This small molecule binds to this protein.
Small molecule (SMILES): CC(=O)N[C@@H]1[C@@H](O)[C@H](O)[C@@H](CO)O[C@H]1O

Sequence of chain 1.A:
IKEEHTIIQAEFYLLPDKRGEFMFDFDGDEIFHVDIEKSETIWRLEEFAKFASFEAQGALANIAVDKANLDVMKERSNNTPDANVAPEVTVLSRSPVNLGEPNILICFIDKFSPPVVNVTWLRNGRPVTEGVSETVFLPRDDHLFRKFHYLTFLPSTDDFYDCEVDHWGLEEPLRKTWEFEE

Binding-site contacts:
Ligand atom O5 contacts residue ASN49 of chain 1.B at 2.5 Å (h-bond).
Ligand atom C6 contacts residue GLU3 of chain 1.A at 4.1 Å.
Ligand atom C1 contacts residue ASN49 of chain 1.B at 1.5 Å.
Ligand atom C1 contacts residue GLN52 of chain 1.B at 4.5 Å.
Ligand atom N2 contacts residue ILE1 of chain 1.A at 4.2 Å.
Ligand atom O7 contacts residue ILE1 of chain 1.A at 2.8 Å (h-bond).
Ligand atom C7 contacts residue ILE1 of chain 1.A at 3.3 Å (hydrophobic).
Ligand atom C4 contacts residue GLN52 of chain 1.B at 3.6 Å.
Ligand atom C4 contacts residue ASN49 of chain 1.B at 3.0 Å.
Ligand atom C3 contacts residue ASN49 of chain 1.B at 3.2 Å.
Ligand atom N2 contacts residue ASN49 of chain 1.B at 3.8 Å.
Ligand atom C5 contacts residue ASN49 of chain 1.B at 3.2 Å.
Ligand atom C2 contacts residue GLN52 of chain 1.B at 4.3 Å.
Ligand atom C6 contacts residue ASN49 of chain 1.B at 3.7 Å.
Ligand atom O4 contacts residue ASN49 of chain 1.B at 4.3 Å.
Ligand atom O3 contacts residue ASN49 of chain 1.B at 3.8 Å.
Ligand atom C1 contacts residue ILE1 of chain 1.A at 3.3 Å (hydrophobic).
Ligand atom O5 contacts residue ILE1 of chain 1.A at 3.4 Å (h-bond).
Ligand atom O3 contacts residue GLN52 of chain 1.B at 2.7 Å (h-bond).
Ligand atom O7 contacts residue ASN49 of chain 1.B at 3.9 Å.
Ligand atom O4 contacts residue GLN52 of chain 1.B at 3.4 Å (h-bond).
Ligand atom O5 contacts residue LYS2 of chain 1.A at 4.2 Å.
Ligand atom C7 contacts residue ASN49 of chain 1.B at 4.3 Å.
Ligand atom C2 contacts residue ILE1 of chain 1.A at 4.4 Å (hydrophobic).
Ligand atom C2 contacts residue ASN49 of chain 1.B at 2.5 Å.
Ligand atom C8 contacts residue ILE1 of chain 1.A at 3.4 Å (hydrophobic).
Ligand atom C3 contacts residue GLN52 of chain 1.B at 3.8 Å.

Sequence of chain 1.B:
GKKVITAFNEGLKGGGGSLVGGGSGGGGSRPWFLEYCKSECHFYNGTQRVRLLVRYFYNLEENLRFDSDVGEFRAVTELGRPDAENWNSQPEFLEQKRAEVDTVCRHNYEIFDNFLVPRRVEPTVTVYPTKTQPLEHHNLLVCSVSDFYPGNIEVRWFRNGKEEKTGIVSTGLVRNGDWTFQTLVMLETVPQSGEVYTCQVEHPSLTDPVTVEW